A small-molecule ligand and the protein it binds are described below.
Small molecule (SMILES): CC(=O)N[C@@H]1[C@@H](O)[C@H](O)[C@@H](CO)O[C@H]1O

Sequence of chain 1.C:
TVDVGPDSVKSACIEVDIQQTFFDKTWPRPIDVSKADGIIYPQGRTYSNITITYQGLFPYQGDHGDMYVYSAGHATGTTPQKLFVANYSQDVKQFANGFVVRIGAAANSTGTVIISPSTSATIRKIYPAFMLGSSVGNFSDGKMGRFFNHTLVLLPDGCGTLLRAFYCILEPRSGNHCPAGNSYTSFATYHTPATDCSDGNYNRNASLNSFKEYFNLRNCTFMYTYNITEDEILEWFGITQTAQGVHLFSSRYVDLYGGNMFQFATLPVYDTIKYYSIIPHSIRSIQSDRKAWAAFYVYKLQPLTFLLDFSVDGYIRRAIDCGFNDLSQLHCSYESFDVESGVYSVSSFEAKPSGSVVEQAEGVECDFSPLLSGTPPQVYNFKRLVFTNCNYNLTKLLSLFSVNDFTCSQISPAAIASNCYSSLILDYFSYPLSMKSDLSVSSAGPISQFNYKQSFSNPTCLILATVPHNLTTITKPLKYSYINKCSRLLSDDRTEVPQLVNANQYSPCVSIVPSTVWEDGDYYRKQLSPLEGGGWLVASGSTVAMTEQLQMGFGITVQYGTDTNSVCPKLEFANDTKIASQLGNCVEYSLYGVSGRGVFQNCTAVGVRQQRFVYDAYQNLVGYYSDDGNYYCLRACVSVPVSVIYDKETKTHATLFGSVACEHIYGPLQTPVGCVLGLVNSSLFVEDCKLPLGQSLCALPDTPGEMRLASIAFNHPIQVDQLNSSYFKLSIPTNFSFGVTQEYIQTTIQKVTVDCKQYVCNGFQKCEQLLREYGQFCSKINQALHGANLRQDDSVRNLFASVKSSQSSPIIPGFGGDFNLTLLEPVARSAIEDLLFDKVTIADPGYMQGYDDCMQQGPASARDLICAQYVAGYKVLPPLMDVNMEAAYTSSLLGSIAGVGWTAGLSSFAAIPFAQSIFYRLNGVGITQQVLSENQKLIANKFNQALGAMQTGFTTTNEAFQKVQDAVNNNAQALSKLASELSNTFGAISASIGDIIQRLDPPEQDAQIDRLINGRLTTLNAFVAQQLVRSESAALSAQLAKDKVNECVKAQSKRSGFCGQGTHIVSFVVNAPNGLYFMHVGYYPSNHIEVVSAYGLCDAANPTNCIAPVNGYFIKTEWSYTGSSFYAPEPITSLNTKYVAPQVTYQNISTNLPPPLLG

Binding-site contacts:
Ligand atom C7 contacts residue ASN501 of chain 1.C at 3.4 Å.
Ligand atom C8 contacts residue ASN501 of chain 1.C at 3.7 Å.
Ligand atom N2 contacts residue ASN501 of chain 1.C at 2.9 Å (h-bond).
Ligand atom C4 contacts residue ASN501 of chain 1.C at 4.3 Å.
Ligand atom C2 contacts residue ASN501 of chain 1.C at 2.5 Å.
Ligand atom C3 contacts residue ASN501 of chain 1.C at 3.8 Å.
Ligand atom O5 contacts residue ASN501 of chain 1.C at 2.4 Å (h-bond).
Ligand atom O7 contacts residue ASN501 of chain 1.C at 3.5 Å (h-bond).
Ligand atom C1 contacts residue ASN501 of chain 1.C at 1.5 Å.
Ligand atom C5 contacts residue ASN501 of chain 1.C at 3.7 Å.
Ligand atom C8 contacts residue HIS500 of chain 1.C at 4.0 Å.